Binding-site contacts:
Ligand atom O7 contacts residue TYR127 of chain 1.J at 3.4 Å (h-bond).
Ligand atom C2 contacts residue ASN126 of chain 1.J at 2.4 Å.
Ligand atom C5 contacts residue ASN126 of chain 1.J at 3.6 Å.
Ligand atom C4 contacts residue ASN126 of chain 1.J at 4.2 Å.
Ligand atom C8 contacts residue ASN126 of chain 1.J at 4.2 Å.
Ligand atom N2 contacts residue ASN126 of chain 1.J at 2.8 Å (h-bond).
Ligand atom C7 contacts residue ASN126 of chain 1.J at 3.1 Å.
Ligand atom O5 contacts residue ASN126 of chain 1.J at 2.4 Å (h-bond).
Ligand atom O7 contacts residue ASN126 of chain 1.J at 3.0 Å (h-bond).
Ligand atom C1 contacts residue ASN126 of chain 1.J at 1.4 Å.
Ligand atom C8 contacts residue GLU123 of chain 1.J at 3.8 Å.
Ligand atom C3 contacts residue ASN126 of chain 1.J at 3.7 Å.

A small-molecule ligand and the protein it binds are described below.
Small molecule (SMILES): CC(=O)N[C@@H]1[C@@H](O)[C@H](O)[C@@H](CO)O[C@H]1O

Sequence of chain 1.J:
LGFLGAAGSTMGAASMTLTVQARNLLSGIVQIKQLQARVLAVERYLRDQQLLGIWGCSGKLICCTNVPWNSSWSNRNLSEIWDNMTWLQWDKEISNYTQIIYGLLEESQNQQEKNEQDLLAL